Binding-site contacts:
Ligand atom C7 contacts residue ASN728 of chain 1.G at 3.5 Å.
Ligand atom C5 contacts residue ASN728 of chain 1.G at 3.8 Å.
Ligand atom O5 contacts residue ASN728 of chain 1.G at 2.4 Å (h-bond).
Ligand atom C4 contacts residue ASN728 of chain 1.G at 4.3 Å.
Ligand atom N2 contacts residue ASN728 of chain 1.G at 2.9 Å (h-bond).
Ligand atom C8 contacts residue GLY1150 of chain 1.G at 3.6 Å.
Ligand atom O7 contacts residue ASN728 of chain 1.G at 3.7 Å.
Ligand atom C8 contacts residue ILE1149 of chain 1.G at 4.4 Å (hydrophobic).
Ligand atom C2 contacts residue ASN728 of chain 1.G at 2.5 Å.
Ligand atom C3 contacts residue ASN728 of chain 1.G at 3.8 Å.
Ligand atom C1 contacts residue ASN728 of chain 1.G at 1.5 Å.

Sequence of chain 1.G:
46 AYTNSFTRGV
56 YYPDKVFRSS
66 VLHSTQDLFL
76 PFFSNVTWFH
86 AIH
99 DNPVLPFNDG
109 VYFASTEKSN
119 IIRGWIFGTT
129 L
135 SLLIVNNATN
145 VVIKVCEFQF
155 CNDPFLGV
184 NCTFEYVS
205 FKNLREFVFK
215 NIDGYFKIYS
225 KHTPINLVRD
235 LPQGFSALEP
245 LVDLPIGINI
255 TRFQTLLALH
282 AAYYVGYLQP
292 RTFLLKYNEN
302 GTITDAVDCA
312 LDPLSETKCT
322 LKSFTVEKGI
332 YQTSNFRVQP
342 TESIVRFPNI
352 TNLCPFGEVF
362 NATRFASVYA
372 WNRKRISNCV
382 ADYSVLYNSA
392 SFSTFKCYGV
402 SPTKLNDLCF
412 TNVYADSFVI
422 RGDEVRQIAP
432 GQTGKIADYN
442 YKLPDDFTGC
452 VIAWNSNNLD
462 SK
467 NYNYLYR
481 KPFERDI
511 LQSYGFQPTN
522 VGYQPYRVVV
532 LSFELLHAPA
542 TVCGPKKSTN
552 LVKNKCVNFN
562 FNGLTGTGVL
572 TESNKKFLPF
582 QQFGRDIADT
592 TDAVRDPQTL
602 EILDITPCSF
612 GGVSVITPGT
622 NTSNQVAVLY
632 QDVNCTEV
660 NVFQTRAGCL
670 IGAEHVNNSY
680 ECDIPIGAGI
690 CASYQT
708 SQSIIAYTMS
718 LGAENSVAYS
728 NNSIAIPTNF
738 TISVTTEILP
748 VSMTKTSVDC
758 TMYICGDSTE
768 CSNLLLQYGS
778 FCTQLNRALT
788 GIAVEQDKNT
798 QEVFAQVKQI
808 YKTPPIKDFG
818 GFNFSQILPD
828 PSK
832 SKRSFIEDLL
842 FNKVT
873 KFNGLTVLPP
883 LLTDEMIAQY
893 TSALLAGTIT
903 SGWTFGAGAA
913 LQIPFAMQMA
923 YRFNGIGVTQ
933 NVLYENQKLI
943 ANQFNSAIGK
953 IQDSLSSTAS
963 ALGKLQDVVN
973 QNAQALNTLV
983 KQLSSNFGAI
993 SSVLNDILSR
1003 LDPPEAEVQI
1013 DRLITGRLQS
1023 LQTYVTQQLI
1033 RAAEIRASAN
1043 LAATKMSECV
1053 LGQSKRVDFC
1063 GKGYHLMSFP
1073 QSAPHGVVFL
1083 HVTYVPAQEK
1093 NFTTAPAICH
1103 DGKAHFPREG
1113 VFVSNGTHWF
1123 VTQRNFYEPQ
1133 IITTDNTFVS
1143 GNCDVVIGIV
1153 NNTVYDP

This small molecule binds to this protein.
Small molecule (SMILES): CC(=O)N[C@@H]1[C@@H](O)[C@H](O)[C@@H](CO)O[C@H]1O